Sequence of chain 1.B:
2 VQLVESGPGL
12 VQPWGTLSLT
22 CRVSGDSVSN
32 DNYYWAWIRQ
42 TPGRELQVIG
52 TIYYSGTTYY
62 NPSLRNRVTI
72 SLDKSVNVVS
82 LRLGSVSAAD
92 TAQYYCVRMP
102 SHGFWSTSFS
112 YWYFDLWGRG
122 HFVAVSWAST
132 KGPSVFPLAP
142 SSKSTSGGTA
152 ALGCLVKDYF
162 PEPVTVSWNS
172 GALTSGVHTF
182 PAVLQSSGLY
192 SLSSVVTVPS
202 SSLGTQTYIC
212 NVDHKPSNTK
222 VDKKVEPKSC

The protein below binds the small molecule below.
Small molecule (SMILES): CCCCCCCCCCCCO[P](=O)([O-])OCC[N+](C)(C)C

Binding-site contacts:
Ligand atom C22 contacts residue TYR11 of chain 1.C at 3.9 Å (hydrophobic).
Ligand atom C8 contacts residue TYR112 of chain 1.B at 4.1 Å (hydrophobic).
Ligand atom C4 contacts residue TYR11 of chain 1.C at 4.3 Å (hydrophobic).
Ligand atom C5 contacts residue TRP10 of chain 1.C at 4.2 Å (hydrophobic).
Ligand atom C8 contacts residue THR30 of chain 1.A at 3.1 Å.
Ligand atom N contacts residue TRP10 of chain 1.C at 4.3 Å.
Ligand atom O1P contacts residue LYS31 of chain 1.A at 4.4 Å.
Ligand atom O4P contacts residue LYS31 of chain 1.A at 3.8 Å.
Ligand atom C7 contacts residue TYR32 of chain 1.A at 4.0 Å (hydrophobic).
Ligand atom C6 contacts residue TRP10 of chain 1.C at 3.4 Å (hydrophobic).
Ligand atom C18 contacts residue TYR11 of chain 1.C at 4.5 Å (hydrophobic).
Ligand atom N contacts residue THR30 of chain 1.A at 4.4 Å.
Ligand atom O3P contacts residue TRP10 of chain 1.C at 4.0 Å.
Ligand atom P contacts residue LYS31 of chain 1.A at 4.3 Å.
Ligand atom N contacts residue TYR112 of chain 1.B at 4.2 Å.
Ligand atom C7 contacts residue TYR11 of chain 1.C at 3.7 Å (hydrophobic).
Ligand atom O2P contacts residue LYS31 of chain 1.A at 3.6 Å (salt-bridge).
Ligand atom C6 contacts residue TYR112 of chain 1.B at 3.2 Å (hydrophobic).
Ligand atom C7 contacts residue TRP10 of chain 1.C at 3.5 Å (hydrophobic).
Ligand atom C20 contacts residue TYR11 of chain 1.C at 4.5 Å (hydrophobic).
Ligand atom C8 contacts residue LYS31 of chain 1.A at 4.1 Å.
Ligand atom C1 contacts residue TRP10 of chain 1.C at 4.0 Å (hydrophobic).
Ligand atom C22 contacts residue PHE15 of chain 1.C at 4.0 Å (hydrophobic).
Ligand atom C6 contacts residue TYR32 of chain 1.A at 4.1 Å (hydrophobic).
Ligand atom C23 contacts residue PHE15 of chain 1.C at 3.5 Å (hydrophobic).
Ligand atom N contacts residue TYR32 of chain 1.A at 4.3 Å.
Ligand atom C8 contacts residue TYR32 of chain 1.A at 3.8 Å (hydrophobic).
Ligand atom C3 contacts residue LEU14 of chain 1.C at 4.0 Å (hydrophobic).

Sequence of chain 1.A:
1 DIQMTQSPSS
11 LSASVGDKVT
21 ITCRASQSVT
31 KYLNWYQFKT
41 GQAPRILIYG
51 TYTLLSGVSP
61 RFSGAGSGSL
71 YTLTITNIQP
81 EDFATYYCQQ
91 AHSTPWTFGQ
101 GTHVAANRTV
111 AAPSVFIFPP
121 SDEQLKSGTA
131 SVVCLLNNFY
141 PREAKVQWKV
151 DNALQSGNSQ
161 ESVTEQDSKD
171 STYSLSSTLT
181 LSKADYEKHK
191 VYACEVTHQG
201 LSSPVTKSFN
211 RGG

Sequence of chain 1.C:
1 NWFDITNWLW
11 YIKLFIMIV